Binding-site contacts:
Ligand atom CA contacts residue HIS1 of chain 1.B at 2.5 Å.
Ligand atom CG contacts residue GLN62 of chain 1.A at 4.2 Å.
Ligand atom CG contacts residue MET60 of chain 1.A at 4.0 Å (hydrophobic).
Ligand atom C contacts residue HIS1 of chain 1.B at 3.3 Å.
Ligand atom C contacts residue GLN62 of chain 1.A at 4.0 Å.
Ligand atom CD contacts residue GLN62 of chain 1.A at 4.0 Å.
Ligand atom O contacts residue ARG54 of chain 1.A at 2.7 Å (salt-bridge).
Ligand atom OXT contacts residue GLN62 of chain 1.A at 3.4 Å (h-bond).
Ligand atom N contacts residue HIS125 of chain 1.A at 3.9 Å.
Ligand atom O contacts residue PHE59 of chain 1.A at 4.1 Å.
Ligand atom N contacts residue GLN62 of chain 1.A at 4.1 Å.
Ligand atom CB contacts residue HIS1 of chain 1.B at 3.6 Å.
Ligand atom OXT contacts residue HIS1 of chain 1.B at 3.3 Å.
Ligand atom CD contacts residue HIS1 of chain 1.B at 2.5 Å.
Ligand atom CG contacts residue HIS1 of chain 1.B at 3.6 Å.
Ligand atom C contacts residue ARG54 of chain 1.A at 3.5 Å.
Ligand atom CD contacts residue HIS125 of chain 1.A at 3.8 Å.
Ligand atom CG contacts residue PHE59 of chain 1.A at 4.2 Å (hydrophobic).
Ligand atom CD contacts residue ALA100 of chain 1.A at 4.2 Å (hydrophobic).
Ligand atom CB contacts residue LEU121 of chain 1.A at 4.2 Å (hydrophobic).
Ligand atom O contacts residue HIS1 of chain 1.B at 4.5 Å.
Ligand atom CB contacts residue PHE59 of chain 1.A at 3.7 Å (hydrophobic).
Ligand atom N contacts residue HIS1 of chain 1.B at 1.3 Å.
Ligand atom CD contacts residue PHE112 of chain 1.A at 3.4 Å (hydrophobic).
Ligand atom CG contacts residue PHE112 of chain 1.A at 3.7 Å (hydrophobic).
Ligand atom OXT contacts residue ARG54 of chain 1.A at 2.9 Å (salt-bridge).

This protein binds this small molecule.
Small molecule (SMILES): O=C(O)[C@@H]1CCCN1

Sequence of chain 1.A:
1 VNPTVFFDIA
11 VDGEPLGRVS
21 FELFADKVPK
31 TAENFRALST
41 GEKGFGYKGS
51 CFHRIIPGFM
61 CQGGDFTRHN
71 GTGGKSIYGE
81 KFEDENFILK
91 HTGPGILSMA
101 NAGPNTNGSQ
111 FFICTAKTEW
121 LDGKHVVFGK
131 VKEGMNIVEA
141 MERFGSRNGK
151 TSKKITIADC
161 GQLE